Sequence of chain 1.A:
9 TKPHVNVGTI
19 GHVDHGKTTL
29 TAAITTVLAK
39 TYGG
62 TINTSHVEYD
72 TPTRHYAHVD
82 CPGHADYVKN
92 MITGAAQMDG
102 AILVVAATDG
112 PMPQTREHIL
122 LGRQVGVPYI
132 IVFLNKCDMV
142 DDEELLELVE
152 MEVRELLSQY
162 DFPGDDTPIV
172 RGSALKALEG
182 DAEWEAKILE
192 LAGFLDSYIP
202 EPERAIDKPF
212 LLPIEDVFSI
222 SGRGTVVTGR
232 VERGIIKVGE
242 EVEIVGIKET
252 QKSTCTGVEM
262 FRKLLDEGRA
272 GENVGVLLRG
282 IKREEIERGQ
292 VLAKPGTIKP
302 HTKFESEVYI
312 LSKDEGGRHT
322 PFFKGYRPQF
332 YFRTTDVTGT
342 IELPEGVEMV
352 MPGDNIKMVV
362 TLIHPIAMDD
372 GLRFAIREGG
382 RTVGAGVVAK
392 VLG

The small molecule below binds the protein below.
Small molecule (SMILES): Nc1nc2c(ncn2[C@@H]2O[C@H](CO[P](=O)(O)O[P](=O)(O)NP(=O)(O)O)[C@@H](O)[C@H]2O)c(=O)[nH]1

Binding-site contacts:
Ligand atom O3A contacts residue GLY24 of chain 1.A at 3.3 Å (h-bond).
Ligand atom O2G contacts residue GLY84 of chain 1.A at 3.1 Å (h-bond).
Ligand atom N1 contacts residue ASP139 of chain 1.A at 3.5 Å (salt-bridge).
Ligand atom O2B contacts residue LYS25 of chain 1.A at 2.5 Å (salt-bridge).
Ligand atom O1G contacts residue MG1 of chain 1.E at 2.1 Å.
Ligand atom N7 contacts residue THR27 of chain 1.A at 3.3 Å.
Ligand atom PB contacts residue ASP22 of chain 1.A at 3.5 Å.
Ligand atom N3B contacts residue ASP22 of chain 1.A at 3.2 Å.
Ligand atom PG contacts residue MG1 of chain 1.E at 2.8 Å.
Ligand atom O2G contacts residue LYS25 of chain 1.A at 2.2 Å (salt-bridge).
Ligand atom C5' contacts residue ASP22 of chain 1.A at 3.5 Å.
Ligand atom N1 contacts residue SER174 of chain 1.A at 3.2 Å (h-bond).
Ligand atom C6 contacts residue LYS137 of chain 1.A at 3.5 Å.
Ligand atom PG contacts residue LYS25 of chain 1.A at 3.5 Å.
Ligand atom O1B contacts residue MG1 of chain 1.E at 2.9 Å.
Ligand atom O2A contacts residue THR27 of chain 1.A at 3.1 Å (h-bond).
Ligand atom N7 contacts residue ASN136 of chain 1.A at 2.8 Å (h-bond).
Ligand atom O2A contacts residue GLY24 of chain 1.A at 3.4 Å.
Ligand atom O2B contacts residue ASP22 of chain 1.A at 3.5 Å.
Ligand atom O2G contacts residue MG1 of chain 1.E at 2.6 Å.
Ligand atom N2 contacts residue ASP139 of chain 1.A at 3.1 Å (salt-bridge).
Ligand atom C5 contacts residue LYS137 of chain 1.A at 3.5 Å.
Ligand atom N9 contacts residue LYS137 of chain 1.A at 3.4 Å.
Ligand atom O3A contacts residue ASP22 of chain 1.A at 3.2 Å.
Ligand atom C8 contacts residue THR27 of chain 1.A at 3.4 Å.
Ligand atom O2B contacts residue GLY24 of chain 1.A at 3.0 Å (h-bond).
Ligand atom N1 contacts residue LEU176 of chain 1.A at 3.4 Å.
Ligand atom O6 contacts residue ALA175 of chain 1.A at 2.8 Å (h-bond).
Ligand atom O6 contacts residue LYS137 of chain 1.A at 3.4 Å (salt-bridge).
Ligand atom C6 contacts residue LEU176 of chain 1.A at 3.5 Å (hydrophobic).
Ligand atom PB contacts residue LYS25 of chain 1.A at 3.4 Å.
Ligand atom O6 contacts residue ASN136 of chain 1.A at 2.9 Å (h-bond).
Ligand atom O1B contacts residue THR26 of chain 1.A at 2.6 Å (h-bond).
Ligand atom O6 contacts residue SER174 of chain 1.A at 2.6 Å (h-bond).
Ligand atom N2 contacts residue MET140 of chain 1.A at 3.4 Å.
Ligand atom C6 contacts residue SER174 of chain 1.A at 3.3 Å.
Ligand atom O6 contacts residue LEU176 of chain 1.A at 3.2 Å (h-bond).
Ligand atom O2B contacts residue HIS23 of chain 1.A at 3.5 Å (h-bond).
Ligand atom O4' contacts residue LYS137 of chain 1.A at 3.5 Å.
Ligand atom O1B contacts residue LYS25 of chain 1.A at 3.5 Å (salt-bridge).